The small molecule below binds the protein below.
Small molecule (SMILES): Cc1ccc(O)c(O)c1CC[C@@H]1C(=O)CC[C@]2(C)C(=O)CC[C@@H]12

Binding-site contacts:
Ligand atom CAR contacts residue PHE192 of chain 4.A at 3.9 Å (hydrophobic).
Ligand atom CAH contacts residue HIS247 of chain 4.A at 3.6 Å.
Ligand atom CAI contacts residue VAL287 of chain 4.A at 3.1 Å (hydrophobic).
Ligand atom OAE contacts residue ASP250 of chain 4.A at 3.4 Å (salt-bridge).
Ligand atom OAF contacts residue HIS247 of chain 4.A at 3.8 Å.
Ligand atom CAS contacts residue FE21 of chain 4.C at 3.3 Å.
Ligand atom OAE contacts residue HIS145 of chain 4.A at 3.6 Å.
Ligand atom CAA contacts residue VAL287 of chain 4.A at 3.6 Å (hydrophobic).
Ligand atom OAF contacts residue HIS215 of chain 4.A at 2.5 Å.
Ligand atom OAE contacts residue HIS247 of chain 4.A at 3.5 Å.
Ligand atom CAA contacts residue MET172 of chain 4.A at 3.2 Å (hydrophobic).
Ligand atom CAG contacts residue ASN249 of chain 4.A at 3.2 Å.
Ligand atom CAS contacts residue TYR256 of chain 4.A at 3.1 Å (hydrophobic).
Ligand atom CAT contacts residue TYR256 of chain 4.A at 3.6 Å (hydrophobic).
Ligand atom CAK contacts residue TYR256 of chain 4.A at 3.6 Å (hydrophobic).
Ligand atom CAS contacts residue HIS215 of chain 4.A at 3.7 Å.
Ligand atom CAT contacts residue HIS247 of chain 4.A at 3.5 Å.
Ligand atom CAH contacts residue ASN249 of chain 4.A at 2.8 Å.
Ligand atom OAC contacts residue HIS215 of chain 4.A at 2.8 Å (h-bond).
Ligand atom CAQ contacts residue PHE192 of chain 4.A at 3.8 Å (hydrophobic).
Ligand atom OAE contacts residue FE21 of chain 4.C at 2.6 Å.
Ligand atom OAE contacts residue GLU266 of chain 4.A at 3.8 Å.
Ligand atom CAR contacts residue HIS200 of chain 4.A at 3.7 Å.
Ligand atom CAG contacts residue PHE192 of chain 4.A at 3.7 Å (hydrophobic).
Ligand atom OAE contacts residue HIS200 of chain 4.A at 3.0 Å (h-bond).
Ligand atom OAF contacts residue GLU266 of chain 4.A at 3.5 Å (salt-bridge).
Ligand atom CAM contacts residue LEU190 of chain 4.A at 3.9 Å (hydrophobic).
Ligand atom CAG contacts residue HIS247 of chain 4.A at 3.5 Å.
Ligand atom CAH contacts residue PHE192 of chain 4.A at 3.7 Å (hydrophobic).
Ligand atom CAR contacts residue HIS247 of chain 4.A at 3.3 Å.
Ligand atom OAF contacts residue FE21 of chain 4.C at 2.3 Å.
Ligand atom CAR contacts residue FE21 of chain 4.C at 3.3 Å.
Ligand atom CAH contacts residue HIS200 of chain 4.A at 3.8 Å.
Ligand atom CAO contacts residue VAL214 of chain 4.A at 3.7 Å (hydrophobic).
Ligand atom CAQ contacts residue HIS247 of chain 4.A at 3.7 Å.
Ligand atom CAS contacts residue HIS247 of chain 4.A at 3.4 Å.
Ligand atom CAJ contacts residue VAL214 of chain 4.A at 3.7 Å (hydrophobic).
Ligand atom OAC contacts residue VAL214 of chain 4.A at 3.4 Å.
Ligand atom CAL contacts residue VAL287 of chain 4.A at 3.4 Å (hydrophobic).
Ligand atom OAF contacts residue TYR256 of chain 4.A at 2.5 Å (h-bond).

Sequence of chain 4.A:
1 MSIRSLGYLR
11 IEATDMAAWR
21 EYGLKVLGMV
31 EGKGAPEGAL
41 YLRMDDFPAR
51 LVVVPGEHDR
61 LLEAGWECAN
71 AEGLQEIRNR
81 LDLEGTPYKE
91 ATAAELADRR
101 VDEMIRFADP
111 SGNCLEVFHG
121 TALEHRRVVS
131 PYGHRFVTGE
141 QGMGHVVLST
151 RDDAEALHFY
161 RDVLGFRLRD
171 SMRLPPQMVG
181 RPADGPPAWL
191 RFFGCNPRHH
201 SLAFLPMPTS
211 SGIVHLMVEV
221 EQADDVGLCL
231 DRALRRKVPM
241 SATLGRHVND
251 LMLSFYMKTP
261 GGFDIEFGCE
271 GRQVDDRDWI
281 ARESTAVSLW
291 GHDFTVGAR